Sequence of chain 1.G:
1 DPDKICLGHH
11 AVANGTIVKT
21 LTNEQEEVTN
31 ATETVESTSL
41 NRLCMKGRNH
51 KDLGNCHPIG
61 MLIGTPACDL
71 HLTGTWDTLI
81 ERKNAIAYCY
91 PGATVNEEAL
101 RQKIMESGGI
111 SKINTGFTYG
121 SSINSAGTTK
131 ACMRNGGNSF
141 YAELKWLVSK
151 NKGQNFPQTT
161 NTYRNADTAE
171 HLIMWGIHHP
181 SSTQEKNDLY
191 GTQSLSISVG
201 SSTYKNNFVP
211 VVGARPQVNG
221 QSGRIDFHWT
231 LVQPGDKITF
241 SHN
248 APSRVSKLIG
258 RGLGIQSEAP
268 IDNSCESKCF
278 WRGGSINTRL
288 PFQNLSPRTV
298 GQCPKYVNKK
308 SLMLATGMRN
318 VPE

This small molecule binds to this protein.
Small molecule (SMILES): CC(=O)N[C@@H]1[C@@H](O)[C@H](O)[C@@H](CO)O[C@H]1O

Sequence of chain 1.H:
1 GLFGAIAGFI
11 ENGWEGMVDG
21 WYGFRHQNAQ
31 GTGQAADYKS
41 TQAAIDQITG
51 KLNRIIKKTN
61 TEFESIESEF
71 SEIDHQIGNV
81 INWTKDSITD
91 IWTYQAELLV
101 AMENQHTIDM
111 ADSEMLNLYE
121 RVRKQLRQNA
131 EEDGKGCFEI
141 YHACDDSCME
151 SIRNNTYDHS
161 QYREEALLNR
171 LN

Binding-site contacts:
Ligand atom N2 contacts residue THR313 of chain 1.G at 4.0 Å.
Ligand atom N2 contacts residue ASN30 of chain 1.G at 3.0 Å (h-bond).
Ligand atom C1 contacts residue ASN30 of chain 1.G at 1.4 Å.
Ligand atom C4 contacts residue ASN30 of chain 1.G at 4.3 Å.
Ligand atom C3 contacts residue ASN30 of chain 1.G at 3.8 Å.
Ligand atom O7 contacts residue ASN30 of chain 1.G at 4.3 Å.
Ligand atom O5 contacts residue ASN30 of chain 1.G at 2.3 Å (h-bond).
Ligand atom C2 contacts residue ASN30 of chain 1.G at 2.5 Å.
Ligand atom C8 contacts residue THR313 of chain 1.G at 3.6 Å.
Ligand atom C7 contacts residue THR313 of chain 1.G at 4.5 Å.
Ligand atom C7 contacts residue ASN30 of chain 1.G at 3.8 Å.
Ligand atom C8 contacts residue LEU52 of chain 1.H at 4.2 Å (hydrophobic).
Ligand atom C8 contacts residue THR32 of chain 1.G at 4.4 Å.
Ligand atom C5 contacts residue ASN30 of chain 1.G at 3.6 Å.
Ligand atom O6 contacts residue ASN30 of chain 1.G at 4.3 Å.